Binding-site contacts:
Ligand atom C6 contacts residue GLY194 of chain 1.A at 3.7 Å.
Ligand atom C6 contacts residue GLY196 of chain 1.A at 3.7 Å.
Ligand atom C8 contacts residue ZN1 of chain 1.E at 3.3 Å.
Ligand atom C7 contacts residue GLY196 of chain 1.A at 3.8 Å.
Ligand atom C7 contacts residue SER172 of chain 1.A at 3.3 Å.
Ligand atom N4' contacts residue SER177 of chain 1.A at 3.7 Å.
Ligand atom N4' contacts residue HIS40 of chain 1.A at 3.9 Å.
Ligand atom C6' contacts residue ZN1 of chain 1.E at 3.5 Å.
Ligand atom C1 contacts residue CYS173 of chain 1.A at 3.9 Å (hydrophobic).
Ligand atom C1 contacts residue GLY194 of chain 1.A at 3.9 Å.
Ligand atom N1 contacts residue CYS197 of chain 1.A at 3.6 Å.
Ligand atom C8' contacts residue GLN174 of chain 1.A at 3.8 Å.
Ligand atom C6' contacts residue SER177 of chain 1.A at 3.7 Å.
Ligand atom N1 contacts residue SER172 of chain 1.A at 3.5 Å (h-bond).
Ligand atom N2 contacts residue ASP171 of chain 1.A at 2.9 Å (salt-bridge).
Ligand atom C7 contacts residue GLY194 of chain 1.A at 3.9 Å.
Ligand atom N3 contacts residue ZN1 of chain 1.E at 2.3 Å.
Ligand atom C4 contacts residue ZN1 of chain 1.E at 3.3 Å.
Ligand atom N2 contacts residue GLY204 of chain 1.A at 3.5 Å.
Ligand atom C3 contacts residue CYS173 of chain 1.A at 3.9 Å (hydrophobic).
Ligand atom C7 contacts residue ASP171 of chain 1.A at 3.5 Å.
Ligand atom C2 contacts residue SER172 of chain 1.A at 3.9 Å.
Ligand atom N4' contacts residue ZN1 of chain 1.E at 2.2 Å.
Ligand atom C1 contacts residue TRP193 of chain 1.A at 3.8 Å (hydrophobic).
Ligand atom N3 contacts residue SER177 of chain 1.A at 3.8 Å.
Ligand atom C3 contacts residue SER192 of chain 1.A at 3.6 Å.
Ligand atom C4 contacts residue SER192 of chain 1.A at 3.8 Å.
Ligand atom C8' contacts residue ZN1 of chain 1.E at 3.2 Å.
Ligand atom N2 contacts residue SER172 of chain 1.A at 3.1 Å (h-bond).
Ligand atom N1 contacts residue GLY196 of chain 1.A at 2.6 Å (h-bond).
Ligand atom C3 contacts residue ZN1 of chain 1.E at 3.7 Å.
Ligand atom C9 contacts residue ZN1 of chain 1.E at 3.6 Å.
Ligand atom C3 contacts residue VAL191 of chain 1.A at 3.9 Å (hydrophobic).
Ligand atom C1' contacts residue PHE24 of chain 1.A at 3.5 Å (hydrophobic).
Ligand atom C5' contacts residue ZN1 of chain 1.E at 3.1 Å.
Ligand atom N1 contacts residue ASP171 of chain 1.A at 2.9 Å (salt-bridge).
Ligand atom C7 contacts residue TRP193 of chain 1.A at 3.9 Å (hydrophobic).
Ligand atom N2 contacts residue TRP193 of chain 1.A at 3.6 Å.
Ligand atom C2 contacts residue VAL191 of chain 1.A at 3.8 Å (hydrophobic).
Ligand atom N3 contacts residue SER192 of chain 1.A at 3.9 Å.

The protein below binds the small molecule below.
Small molecule (SMILES): N=C(N)c1ccc2[nH]c(Cc3nc4ccccc4[nH]3)nc2c1

Sequence of chain 1.A:
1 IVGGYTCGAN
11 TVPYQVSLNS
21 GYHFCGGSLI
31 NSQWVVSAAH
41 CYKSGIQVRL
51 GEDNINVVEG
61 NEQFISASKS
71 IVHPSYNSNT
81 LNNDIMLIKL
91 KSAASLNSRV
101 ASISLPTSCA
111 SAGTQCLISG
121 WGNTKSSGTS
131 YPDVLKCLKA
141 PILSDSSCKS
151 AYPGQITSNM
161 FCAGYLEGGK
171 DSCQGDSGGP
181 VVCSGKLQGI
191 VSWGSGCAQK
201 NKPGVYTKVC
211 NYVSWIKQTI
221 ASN